Binding-site contacts:
Ligand atom O25 contacts residue MET267 of chain 1.D at 3.6 Å.
Ligand atom C21 contacts residue ILE246 of chain 1.D at 3.6 Å (hydrophobic).
Ligand atom N5 contacts residue GLY279 of chain 1.D at 3.5 Å.
Ligand atom C10 contacts residue TYR247 of chain 1.D at 3.5 Å (hydrophobic).
Ligand atom C4 contacts residue TYR247 of chain 1.D at 3.4 Å (hydrophobic).
Ligand atom N5 contacts residue TYR247 of chain 1.D at 2.5 Å (h-bond).
Ligand atom N8 contacts residue MET267 of chain 1.D at 3.5 Å.
Ligand atom C22 contacts residue TYR247 of chain 1.D at 3.4 Å (hydrophobic).
Ligand atom C4 contacts residue GLY279 of chain 1.D at 3.6 Å.
Ligand atom C10 contacts residue GLN280 of chain 1.D at 3.6 Å.
Ligand atom C15 contacts residue ILE246 of chain 1.D at 3.6 Å (hydrophobic).
Ligand atom N18 contacts residue PHE283 of chain 1.D at 3.6 Å.
Ligand atom O25 contacts residue PRO266 of chain 1.D at 3.5 Å.
Ligand atom C10 contacts residue PHE283 of chain 1.D at 3.7 Å (hydrophobic).
Ligand atom N18 contacts residue PHE250 of chain 1.D at 3.5 Å.
Ligand atom N2 contacts residue MET267 of chain 1.D at 3.6 Å.
Ligand atom C21 contacts residue GLN280 of chain 1.D at 3.4 Å.
Ligand atom C23 contacts residue LYS272 of chain 1.D at 3.5 Å.
Ligand atom C13 contacts residue LEU229 of chain 1.D at 3.7 Å (hydrophobic).
Ligand atom N2 contacts residue GLY279 of chain 1.D at 3.6 Å.
Ligand atom C4 contacts residue MET267 of chain 1.D at 3.7 Å (hydrophobic).
Ligand atom N5 contacts residue MET267 of chain 1.D at 3.6 Å.
Ligand atom C11 contacts residue PHE250 of chain 1.D at 3.8 Å (hydrophobic).
Ligand atom C23 contacts residue VAL276 of chain 1.D at 3.6 Å (hydrophobic).
Ligand atom C6 contacts residue TYR247 of chain 1.D at 3.7 Å (hydrophobic).
Ligand atom C14 contacts residue PHE283 of chain 1.D at 3.3 Å (hydrophobic).
Ligand atom C13 contacts residue PHE283 of chain 1.D at 3.5 Å (hydrophobic).
Ligand atom C7 contacts residue MET267 of chain 1.D at 3.3 Å (hydrophobic).
Ligand atom N12 contacts residue PHE283 of chain 1.D at 3.7 Å.
Ligand atom N19 contacts residue GLN280 of chain 1.D at 3.0 Å (h-bond).
Ligand atom C1 contacts residue PRO266 of chain 1.D at 3.7 Å (hydrophobic).
Ligand atom C11 contacts residue TYR247 of chain 1.D at 3.5 Å (hydrophobic).
Ligand atom C6 contacts residue MET267 of chain 1.D at 3.4 Å (hydrophobic).
Ligand atom N16 contacts residue PHE283 of chain 1.D at 3.7 Å.
Ligand atom C23 contacts residue GLU275 of chain 1.D at 3.5 Å.
Ligand atom N12 contacts residue ILE246 of chain 1.D at 3.6 Å.
Ligand atom C11 contacts residue MET267 of chain 1.D at 3.7 Å (hydrophobic).
Ligand atom C17 contacts residue PHE283 of chain 1.D at 3.5 Å (hydrophobic).
Ligand atom C15 contacts residue PHE283 of chain 1.D at 3.6 Å (hydrophobic).
Ligand atom C6 contacts residue GLY279 of chain 1.D at 3.4 Å.

Sequence of chain 1.D:
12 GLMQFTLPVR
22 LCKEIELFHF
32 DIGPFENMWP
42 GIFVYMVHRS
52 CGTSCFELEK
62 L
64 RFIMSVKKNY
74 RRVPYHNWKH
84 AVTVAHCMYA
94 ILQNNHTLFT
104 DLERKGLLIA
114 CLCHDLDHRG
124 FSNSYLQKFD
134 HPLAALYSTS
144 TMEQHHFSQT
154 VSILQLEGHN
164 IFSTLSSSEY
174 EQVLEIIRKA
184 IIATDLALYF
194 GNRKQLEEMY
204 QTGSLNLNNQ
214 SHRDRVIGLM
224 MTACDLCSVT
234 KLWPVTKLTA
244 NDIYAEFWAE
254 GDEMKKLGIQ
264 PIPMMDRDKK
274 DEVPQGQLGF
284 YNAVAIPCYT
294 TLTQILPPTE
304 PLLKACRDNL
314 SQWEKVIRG

The small molecule below binds the protein below.
Small molecule (SMILES): Cc1cnc(C)n2nc(CCc3nc(N4CCCC4=O)cn3C)nc12